Sequence of chain 1.B:
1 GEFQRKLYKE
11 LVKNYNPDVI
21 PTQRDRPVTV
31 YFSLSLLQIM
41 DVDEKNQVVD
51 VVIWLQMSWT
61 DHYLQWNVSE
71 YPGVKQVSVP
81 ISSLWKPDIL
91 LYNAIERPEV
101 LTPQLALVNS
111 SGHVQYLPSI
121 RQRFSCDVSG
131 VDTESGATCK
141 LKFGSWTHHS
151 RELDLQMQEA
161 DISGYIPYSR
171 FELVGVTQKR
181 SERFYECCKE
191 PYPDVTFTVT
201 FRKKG

A protein and the small-molecule ligand that binds it are described below.
Small molecule (SMILES): CC(=O)N[C@H]1[C@H](O[C@H]2[C@H](O)[C@@H](NC(C)=O)CO[C@@H]2CO)O[C@H](CO)[C@@H](O)[C@@H]1O

Binding-site contacts:
Ligand atom C7 contacts residue ASN109 of chain 1.B at 3.6 Å.
Ligand atom C1 contacts residue SER111 of chain 1.B at 3.6 Å.
Ligand atom C7 contacts residue SER110 of chain 1.B at 4.2 Å.
Ligand atom O7 contacts residue ASN109 of chain 1.B at 3.9 Å.
Ligand atom C2 contacts residue ASN109 of chain 1.B at 2.4 Å.
Ligand atom C8 contacts residue TYR31 of chain 1.B at 4.3 Å (hydrophobic).
Ligand atom C3 contacts residue SER111 of chain 1.B at 4.1 Å.
Ligand atom C3 contacts residue ASN109 of chain 1.B at 3.8 Å.
Ligand atom C6 contacts residue HIS113 of chain 1.B at 3.6 Å.
Ligand atom C1 contacts residue ASN109 of chain 1.B at 1.4 Å.
Ligand atom C5 contacts residue HIS113 of chain 1.B at 3.9 Å.
Ligand atom C2 contacts residue SER111 of chain 1.B at 3.7 Å.
Ligand atom C5 contacts residue ASN109 of chain 1.B at 3.7 Å.
Ligand atom C8 contacts residue SER110 of chain 1.B at 3.1 Å.
Ligand atom O6 contacts residue HIS113 of chain 1.B at 4.5 Å.
Ligand atom O5 contacts residue ASN109 of chain 1.B at 2.4 Å (h-bond).
Ligand atom C4 contacts residue ASN109 of chain 1.B at 4.3 Å.
Ligand atom C1 contacts residue HIS113 of chain 1.B at 3.8 Å.
Ligand atom N2 contacts residue ASN109 of chain 1.B at 2.9 Å (h-bond).
Ligand atom C8 contacts residue SER111 of chain 1.B at 3.8 Å.
Ligand atom C7 contacts residue SER111 of chain 1.B at 3.8 Å.
Ligand atom O5 contacts residue HIS113 of chain 1.B at 3.6 Å.
Ligand atom N2 contacts residue SER111 of chain 1.B at 2.9 Å (h-bond).
Ligand atom C8 contacts residue HIS113 of chain 1.B at 4.1 Å.